Binding-site contacts:
Ligand atom O20 contacts residue MET293 of chain 2.A at 4.0 Å.
Ligand atom C19 contacts residue THR269 of chain 2.A at 4.2 Å.
Ligand atom C2 contacts residue TYR95 of chain 2.A at 4.2 Å (hydrophobic).
Ligand atom C1 contacts residue PHE308 of chain 2.A at 3.7 Å (hydrophobic).
Ligand atom O18 contacts residue PHE308 of chain 2.A at 3.5 Å.
Ligand atom O18 contacts residue ILE272 of chain 2.A at 3.8 Å.
Ligand atom C13 contacts residue MET209 of chain 2.A at 3.5 Å (hydrophobic).
Ligand atom C4 contacts residue PHE276 of chain 2.A at 4.1 Å (hydrophobic).
Ligand atom C4 contacts residue ILE272 of chain 2.A at 4.1 Å (hydrophobic).
Ligand atom C23 contacts residue MET209 of chain 2.A at 3.6 Å (hydrophobic).
Ligand atom C19 contacts residue TRP268 of chain 2.A at 4.2 Å (hydrophobic).
Ligand atom C10 contacts residue PHE276 of chain 2.A at 4.2 Å (hydrophobic).
Ligand atom C6 contacts residue PHE308 of chain 2.A at 3.4 Å (hydrophobic).
Ligand atom C21 contacts residue MET293 of chain 2.A at 3.4 Å (hydrophobic).
Ligand atom C1 contacts residue TYR95 of chain 2.A at 4.0 Å (hydrophobic).
Ligand atom C1 contacts residue ASN257 of chain 2.A at 4.2 Å.
Ligand atom C19 contacts residue ASN257 of chain 2.A at 3.8 Å.
Ligand atom C15 contacts residue MET209 of chain 2.A at 4.2 Å (hydrophobic).
Ligand atom C4 contacts residue PHE308 of chain 2.A at 3.9 Å (hydrophobic).
Ligand atom C19 contacts residue GLN305 of chain 2.A at 4.0 Å.
Ligand atom C19 contacts residue ILE272 of chain 2.A at 3.8 Å (hydrophobic).
Ligand atom C3 contacts residue ILE272 of chain 2.A at 4.1 Å (hydrophobic).
Ligand atom C6 contacts residue ILE272 of chain 2.A at 4.0 Å (hydrophobic).
Ligand atom C5 contacts residue ILE272 of chain 2.A at 4.0 Å (hydrophobic).
Ligand atom C2 contacts residue PHE308 of chain 2.A at 3.9 Å (hydrophobic).
Ligand atom C23 contacts residue HIS212 of chain 2.A at 4.0 Å.
Ligand atom C3 contacts residue PHE308 of chain 2.A at 3.9 Å (hydrophobic).
Ligand atom C21 contacts residue PHE308 of chain 2.A at 3.4 Å (hydrophobic).
Ligand atom O18 contacts residue GLN305 of chain 2.A at 3.5 Å (h-bond).
Ligand atom C21 contacts residue GLN305 of chain 2.A at 3.8 Å.
Ligand atom C11 contacts residue PHE276 of chain 2.A at 3.6 Å (hydrophobic).
Ligand atom C2 contacts residue ILE272 of chain 2.A at 4.2 Å (hydrophobic).
Ligand atom C14 contacts residue MET209 of chain 2.A at 3.1 Å (hydrophobic).
Ligand atom C7 contacts residue TYR95 of chain 2.A at 3.5 Å (hydrophobic).
Ligand atom C23 contacts residue ILE312 of chain 2.A at 4.2 Å (hydrophobic).
Ligand atom O20 contacts residue PHE308 of chain 2.A at 3.8 Å.
Ligand atom C5 contacts residue PHE308 of chain 2.A at 3.6 Å (hydrophobic).
Ligand atom C1 contacts residue ILE272 of chain 2.A at 4.2 Å (hydrophobic).
Ligand atom O20 contacts residue GLN305 of chain 2.A at 3.3 Å (h-bond).
Ligand atom O22 contacts residue ILE312 of chain 2.A at 3.6 Å.

A small-molecule ligand and the protein it binds are described below.
Small molecule (SMILES): COc1ccc(Cc2nccc3cc(OC)c(OC)cc23)cc1OC

Sequence of chain 2.A:
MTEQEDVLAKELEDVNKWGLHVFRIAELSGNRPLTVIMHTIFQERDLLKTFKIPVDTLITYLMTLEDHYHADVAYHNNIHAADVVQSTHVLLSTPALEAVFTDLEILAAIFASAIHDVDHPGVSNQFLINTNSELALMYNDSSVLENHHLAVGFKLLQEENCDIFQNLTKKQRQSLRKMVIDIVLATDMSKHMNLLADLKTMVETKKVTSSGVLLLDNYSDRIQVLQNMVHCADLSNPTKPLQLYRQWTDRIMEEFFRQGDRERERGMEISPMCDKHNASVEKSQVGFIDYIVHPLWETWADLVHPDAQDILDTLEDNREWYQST